This protein binds this small molecule.
Small molecule (SMILES): Cc1cc(C(=O)NC(C)(C)C)cc(C#Cc2ccc3c4c(oc3c2)C(C)(C)c2cc(NS(C)(=O)=O)ccc2C4=O)n1

Sequence of chain 1.A:
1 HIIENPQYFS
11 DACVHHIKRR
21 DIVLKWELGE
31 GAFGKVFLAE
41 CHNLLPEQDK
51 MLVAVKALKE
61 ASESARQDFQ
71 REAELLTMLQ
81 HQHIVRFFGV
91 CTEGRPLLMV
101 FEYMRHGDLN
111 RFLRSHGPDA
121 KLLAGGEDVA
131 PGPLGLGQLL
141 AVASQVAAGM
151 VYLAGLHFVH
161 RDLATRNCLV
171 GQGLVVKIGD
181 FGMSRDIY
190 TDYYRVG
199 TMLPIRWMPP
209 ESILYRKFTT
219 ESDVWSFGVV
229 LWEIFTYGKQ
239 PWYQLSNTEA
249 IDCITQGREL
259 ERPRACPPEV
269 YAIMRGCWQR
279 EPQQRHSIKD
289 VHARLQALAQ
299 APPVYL

Binding-site contacts:
Ligand atom C8 contacts residue LEU76 of chain 1.A at 3.7 Å (hydrophobic).
Ligand atom C19 contacts residue LEU169 of chain 1.A at 3.7 Å (hydrophobic).
Ligand atom C10 contacts residue LYS56 of chain 1.A at 3.5 Å.
Ligand atom N5 contacts residue LEU76 of chain 1.A at 3.5 Å.
Ligand atom C15 contacts residue ASP180 of chain 1.A at 3.5 Å.
Ligand atom C30 contacts residue MET104 of chain 1.A at 3.6 Å (hydrophobic).
Ligand atom C34 contacts residue ARG105 of chain 1.A at 3.3 Å.
Ligand atom C10 contacts residue ASP180 of chain 1.A at 3.3 Å.
Ligand atom C25 contacts residue PHE101 of chain 1.A at 3.5 Å (hydrophobic).
Ligand atom C24 contacts residue GLU102 of chain 1.A at 3.6 Å.
Ligand atom C9 contacts residue GLY179 of chain 1.A at 3.5 Å.
Ligand atom C1 contacts residue PHE158 of chain 1.A at 3.6 Å (hydrophobic).
Ligand atom C10 contacts residue PHE101 of chain 1.A at 3.4 Å (hydrophobic).
Ligand atom C6 contacts residue LEU76 of chain 1.A at 3.4 Å (hydrophobic).
Ligand atom O7 contacts residue ILE84 of chain 1.A at 3.6 Å.
Ligand atom O27 contacts residue ALA54 of chain 1.A at 3.6 Å.
Ligand atom C29 contacts residue TYR103 of chain 1.A at 3.6 Å (hydrophobic).
Ligand atom N11 contacts residue LYS56 of chain 1.A at 2.8 Å (salt-bridge).
Ligand atom C37 contacts residue GLY107 of chain 1.A at 3.7 Å.
Ligand atom C41 contacts residue VAL36 of chain 1.A at 3.6 Å (hydrophobic).
Ligand atom O20 contacts residue PHE181 of chain 1.A at 2.9 Å.
Ligand atom C15 contacts residue LYS56 of chain 1.A at 3.4 Å.
Ligand atom N11 contacts residue ASP180 of chain 1.A at 3.3 Å (salt-bridge).
Ligand atom C16 contacts residue LYS56 of chain 1.A at 3.7 Å.
Ligand atom N11 contacts residue PHE101 of chain 1.A at 3.5 Å.
Ligand atom C3 contacts residue ILE178 of chain 1.A at 3.6 Å (hydrophobic).
Ligand atom C24 contacts residue ALA54 of chain 1.A at 3.4 Å (hydrophobic).
Ligand atom C4 contacts residue LEU76 of chain 1.A at 3.7 Å (hydrophobic).
Ligand atom C14 contacts residue GLU72 of chain 1.A at 3.6 Å.
Ligand atom C15 contacts residue PHE101 of chain 1.A at 3.6 Å (hydrophobic).
Ligand atom C28 contacts residue MET104 of chain 1.A at 3.7 Å (hydrophobic).
Ligand atom C29 contacts residue MET104 of chain 1.A at 3.0 Å (hydrophobic).
Ligand atom O27 contacts residue MET104 of chain 1.A at 2.9 Å (h-bond).
Ligand atom C14 contacts residue LEU76 of chain 1.A at 3.4 Å (hydrophobic).
Ligand atom C14 contacts residue ASP180 of chain 1.A at 3.6 Å.
Ligand atom C18 contacts residue PHE181 of chain 1.A at 3.5 Å (hydrophobic).
Ligand atom C19 contacts residue PHE181 of chain 1.A at 3.5 Å (hydrophobic).
Ligand atom C9 contacts residue ASP180 of chain 1.A at 3.3 Å.
Ligand atom C13 contacts residue GLU72 of chain 1.A at 3.5 Å.
Ligand atom C8 contacts residue ASP180 of chain 1.A at 3.7 Å.